Binding-site contacts:
Ligand atom N25 contacts residue ASP234 of chain 1.A at 2.7 Å (salt-bridge).
Ligand atom C20 contacts residue GLY236 of chain 1.A at 2.9 Å.
Ligand atom N25 contacts residue GLY236 of chain 1.A at 3.5 Å (h-bond).
Ligand atom O17 contacts residue GLY236 of chain 1.A at 3.7 Å.
Ligand atom C10 contacts residue ASP38 of chain 1.A at 3.7 Å.
Ligand atom C8 contacts residue PHE114 of chain 1.A at 4.0 Å (hydrophobic).
Ligand atom C19 contacts residue GLY236 of chain 1.A at 3.9 Å.
Ligand atom O17 contacts residue ASP234 of chain 1.A at 3.9 Å.
Ligand atom C1 contacts residue SER41 of chain 1.A at 3.9 Å.
Ligand atom CL1 contacts residue THR237 of chain 1.A at 3.7 Å.
Ligand atom C22 contacts residue THR238 of chain 1.A at 4.0 Å.
Ligand atom N23 contacts residue GLN18 of chain 1.A at 4.0 Å.
Ligand atom C21 contacts residue GLY19 of chain 1.A at 4.0 Å.
Ligand atom C6 contacts residue SER41 of chain 1.A at 4.0 Å.
Ligand atom C16 contacts residue ASP234 of chain 1.A at 3.7 Å.
Ligand atom CL1 contacts residue GLY236 of chain 1.A at 3.5 Å.
Ligand atom C24 contacts residue ILE116 of chain 1.A at 3.4 Å (hydrophobic).
Ligand atom C16 contacts residue GLY236 of chain 1.A at 3.3 Å.
Ligand atom N15 contacts residue ASP38 of chain 1.A at 2.6 Å (salt-bridge).
Ligand atom C20 contacts residue LEU36 of chain 1.A at 4.0 Å (hydrophobic).
Ligand atom CL1 contacts residue THR238 of chain 1.A at 3.8 Å.
Ligand atom C5 contacts residue ASP38 of chain 1.A at 3.9 Å.
Ligand atom C11 contacts residue PHE114 of chain 1.A at 3.7 Å (hydrophobic).
Ligand atom O7 contacts residue TYR77 of chain 1.A at 3.8 Å.
Ligand atom N23 contacts residue GLY17 of chain 1.A at 4.0 Å.
Ligand atom CL1 contacts residue SER235 of chain 1.A at 3.9 Å.
Ligand atom N23 contacts residue ILE116 of chain 1.A at 3.3 Å.
Ligand atom C14 contacts residue GLY236 of chain 1.A at 3.5 Å.
Ligand atom CL1 contacts residue GLY19 of chain 1.A at 3.4 Å.
Ligand atom C22 contacts residue GLN18 of chain 1.A at 3.5 Å.
Ligand atom C21 contacts residue GLY236 of chain 1.A at 3.5 Å.
Ligand atom C22 contacts residue GLY17 of chain 1.A at 3.5 Å.
Ligand atom O7 contacts residue PHE114 of chain 1.A at 3.5 Å.
Ligand atom N25 contacts residue ASP38 of chain 1.A at 2.8 Å (salt-bridge).
Ligand atom C22 contacts residue GLY19 of chain 1.A at 3.7 Å.
Ligand atom N25 contacts residue GLY40 of chain 1.A at 3.7 Å.
Ligand atom C12 contacts residue TRP121 of chain 1.A at 3.8 Å (hydrophobic).
Ligand atom C16 contacts residue ASP38 of chain 1.A at 3.4 Å.
Ligand atom C3 contacts residue TYR77 of chain 1.A at 3.7 Å (hydrophobic).
Ligand atom N15 contacts residue GLY236 of chain 1.A at 3.8 Å.

A protein and the small-molecule ligand that binds it are described below.
Small molecule (SMILES): NC1=N[C@@]2(CO1)c1cc(-c3cncc(Cl)c3)ccc1O[C@H]1COCC[C@@H]12

Sequence of chain 1.A:
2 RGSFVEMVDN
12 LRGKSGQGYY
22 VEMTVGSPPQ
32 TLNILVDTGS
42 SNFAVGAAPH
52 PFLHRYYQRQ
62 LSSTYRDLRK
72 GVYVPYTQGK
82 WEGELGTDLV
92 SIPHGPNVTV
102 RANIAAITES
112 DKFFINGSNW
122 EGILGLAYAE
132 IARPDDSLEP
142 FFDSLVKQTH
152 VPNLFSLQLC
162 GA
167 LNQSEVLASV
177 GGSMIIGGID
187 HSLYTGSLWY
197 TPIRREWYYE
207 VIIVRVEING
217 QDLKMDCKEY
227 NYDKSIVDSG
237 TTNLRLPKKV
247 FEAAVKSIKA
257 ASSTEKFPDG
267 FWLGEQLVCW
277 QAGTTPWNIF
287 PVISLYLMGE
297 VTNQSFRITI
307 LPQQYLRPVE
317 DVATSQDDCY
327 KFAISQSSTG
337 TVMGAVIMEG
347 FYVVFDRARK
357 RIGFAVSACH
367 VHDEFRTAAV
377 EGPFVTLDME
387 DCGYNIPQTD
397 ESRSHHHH